Sequence of chain 1.B:
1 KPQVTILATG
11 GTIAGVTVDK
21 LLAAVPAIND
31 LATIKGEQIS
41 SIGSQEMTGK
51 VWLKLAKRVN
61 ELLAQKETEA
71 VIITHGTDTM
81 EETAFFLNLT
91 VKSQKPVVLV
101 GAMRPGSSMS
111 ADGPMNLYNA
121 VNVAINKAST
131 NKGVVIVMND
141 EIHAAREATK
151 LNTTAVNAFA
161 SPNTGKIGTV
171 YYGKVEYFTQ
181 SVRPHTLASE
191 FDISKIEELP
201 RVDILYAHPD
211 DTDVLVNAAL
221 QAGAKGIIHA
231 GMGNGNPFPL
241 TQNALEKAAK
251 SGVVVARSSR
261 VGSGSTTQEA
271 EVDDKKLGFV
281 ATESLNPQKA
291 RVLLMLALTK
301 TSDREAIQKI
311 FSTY

Sequence of chain 1.D:
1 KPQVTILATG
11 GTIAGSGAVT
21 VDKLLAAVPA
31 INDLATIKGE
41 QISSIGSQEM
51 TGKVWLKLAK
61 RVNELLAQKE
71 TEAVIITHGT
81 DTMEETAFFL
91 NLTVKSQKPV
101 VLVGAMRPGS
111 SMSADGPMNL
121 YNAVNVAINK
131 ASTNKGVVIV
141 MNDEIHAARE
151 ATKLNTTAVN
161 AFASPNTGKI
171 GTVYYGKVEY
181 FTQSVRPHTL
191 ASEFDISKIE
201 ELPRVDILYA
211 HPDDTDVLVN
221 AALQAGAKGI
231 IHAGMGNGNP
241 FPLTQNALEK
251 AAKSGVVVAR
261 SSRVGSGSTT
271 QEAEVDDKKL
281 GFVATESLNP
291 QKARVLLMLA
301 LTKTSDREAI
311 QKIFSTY

This small molecule binds to this protein.
Small molecule (SMILES): N[C@@H](CC(=O)O)C(=O)O

Binding-site contacts:
Ligand atom OXT contacts residue THR80 of chain 1.D at 3.2 Å (h-bond).
Ligand atom OXT contacts residue SER47 of chain 1.D at 2.7 Å (h-bond).
Ligand atom N contacts residue GLU271 of chain 1.B at 2.7 Å (salt-bridge).
Ligand atom C contacts residue SER47 of chain 1.D at 3.4 Å.
Ligand atom CG contacts residue THR12 of chain 1.D at 2.9 Å.
Ligand atom O contacts residue THR12 of chain 1.D at 4.0 Å.
Ligand atom OD1 contacts residue ALA105 of chain 1.D at 3.8 Å.
Ligand atom CA contacts residue ASP81 of chain 1.D at 3.7 Å.
Ligand atom O contacts residue GLY46 of chain 1.D at 3.3 Å.
Ligand atom CB contacts residue THR12 of chain 1.D at 3.1 Å.
Ligand atom OXT contacts residue ASP81 of chain 1.D at 3.0 Å (salt-bridge).
Ligand atom OD2 contacts residue THR80 of chain 1.D at 2.6 Å (h-bond).
Ligand atom O contacts residue SER47 of chain 1.D at 2.7 Å (h-bond).
Ligand atom N contacts residue ASN236 of chain 1.B at 3.6 Å (h-bond).
Ligand atom OD1 contacts residue GLY11 of chain 1.D at 4.0 Å.
Ligand atom CB contacts residue THR80 of chain 1.D at 3.7 Å.
Ligand atom OD1 contacts residue THR80 of chain 1.D at 3.0 Å (h-bond).
Ligand atom CA contacts residue GLN48 of chain 1.D at 3.9 Å.
Ligand atom O contacts residue GLY79 of chain 1.D at 3.2 Å.
Ligand atom C contacts residue THR80 of chain 1.D at 3.9 Å.
Ligand atom OD2 contacts residue MET106 of chain 1.D at 3.9 Å.
Ligand atom C contacts residue GLY79 of chain 1.D at 3.4 Å.
Ligand atom OD2 contacts residue ALA105 of chain 1.D at 3.1 Å (h-bond).
Ligand atom N contacts residue GLN48 of chain 1.D at 3.0 Å (h-bond).
Ligand atom OD2 contacts residue THR12 of chain 1.D at 3.3 Å (h-bond).
Ligand atom OD1 contacts residue GLY79 of chain 1.D at 3.3 Å.
Ligand atom OD1 contacts residue THR12 of chain 1.D at 3.0 Å (h-bond).
Ligand atom CG contacts residue ALA105 of chain 1.D at 3.8 Å (hydrophobic).
Ligand atom CB contacts residue GLU271 of chain 1.B at 3.6 Å.
Ligand atom OXT contacts residue GLY79 of chain 1.D at 3.3 Å.
Ligand atom OXT contacts residue GLN48 of chain 1.D at 4.0 Å.
Ligand atom CA contacts residue GLU271 of chain 1.B at 3.4 Å.
Ligand atom N contacts residue ASP81 of chain 1.D at 2.8 Å (salt-bridge).
Ligand atom CG contacts residue THR80 of chain 1.D at 3.0 Å.
Ligand atom CB contacts residue ASP81 of chain 1.D at 3.4 Å.
Ligand atom C contacts residue GLN48 of chain 1.D at 3.6 Å.
Ligand atom O contacts residue GLY11 of chain 1.D at 3.3 Å.
Ligand atom O contacts residue GLN48 of chain 1.D at 3.6 Å.
Ligand atom C contacts residue ASP81 of chain 1.D at 3.9 Å.
Ligand atom CA contacts residue THR12 of chain 1.D at 3.3 Å.